The small molecule below binds the protein below.
Small molecule (SMILES): CC(=O)N[C@H]1[C@H](O[C@H]2[C@H](O)[C@@H](NC(C)=O)CO[C@@H]2CO)O[C@H](CO)[C@@H](O[C@@H]2O[C@H](CO)[C@@H](O[C@H]3O[C@H](CO)[C@@H](O)[C@H](O)[C@@H]3O)[C@H](O)[C@@H]2O)[C@@H]1O

Binding-site contacts:
Ligand atom O6 contacts residue ASN42 of chain 1.A at 3.2 Å (h-bond).
Ligand atom N2 contacts residue ARG25 of chain 1.A at 4.0 Å.
Ligand atom C3 contacts residue SER24 of chain 1.A at 4.0 Å.
Ligand atom C7 contacts residue ARG25 of chain 1.A at 4.1 Å.
Ligand atom C6 contacts residue ASN42 of chain 1.A at 4.1 Å.
Ligand atom C8 contacts residue SER24 of chain 1.A at 3.6 Å.
Ligand atom N2 contacts residue SER24 of chain 1.A at 2.9 Å (h-bond).
Ligand atom O7 contacts residue ARG25 of chain 1.A at 3.7 Å.
Ligand atom C4 contacts residue ASN42 of chain 1.A at 4.2 Å.
Ligand atom C8 contacts residue VAL75 of chain 1.A at 4.4 Å (hydrophobic).
Ligand atom C7 contacts residue SER24 of chain 1.A at 3.7 Å.
Ligand atom N2 contacts residue ASN42 of chain 1.A at 2.9 Å (h-bond).
Ligand atom C2 contacts residue ASN42 of chain 1.A at 2.4 Å.
Ligand atom C8 contacts residue TRP23 of chain 1.A at 3.6 Å (hydrophobic).
Ligand atom C7 contacts residue ASN42 of chain 1.A at 3.5 Å.
Ligand atom O5 contacts residue ASN42 of chain 1.A at 2.2 Å (h-bond).
Ligand atom C1 contacts residue ASN42 of chain 1.A at 1.4 Å.
Ligand atom C2 contacts residue SER24 of chain 1.A at 3.8 Å.
Ligand atom C3 contacts residue ASN42 of chain 1.A at 3.7 Å.
Ligand atom C1 contacts residue SER24 of chain 1.A at 3.9 Å.
Ligand atom C5 contacts residue ASN42 of chain 1.A at 3.6 Å.
Ligand atom C1 contacts residue ARG25 of chain 1.A at 4.2 Å.
Ligand atom C8 contacts residue ARG25 of chain 1.A at 4.2 Å.
Ligand atom O7 contacts residue ASN42 of chain 1.A at 3.5 Å (h-bond).

Sequence of chain 1.A:
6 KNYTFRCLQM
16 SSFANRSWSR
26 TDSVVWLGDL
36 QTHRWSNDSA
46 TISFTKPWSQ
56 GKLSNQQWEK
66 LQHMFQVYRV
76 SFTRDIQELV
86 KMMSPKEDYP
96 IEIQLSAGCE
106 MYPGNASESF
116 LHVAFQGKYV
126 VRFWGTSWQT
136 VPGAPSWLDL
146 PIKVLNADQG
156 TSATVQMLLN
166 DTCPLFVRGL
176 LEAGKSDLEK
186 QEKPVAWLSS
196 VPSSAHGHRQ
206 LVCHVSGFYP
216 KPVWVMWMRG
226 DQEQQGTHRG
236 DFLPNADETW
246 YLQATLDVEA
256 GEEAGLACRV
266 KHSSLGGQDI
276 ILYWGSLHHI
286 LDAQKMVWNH